Binding-site contacts:
Ligand atom N1 contacts residue U1 of chain 60.C at 2.8 Å (h-bond).
Ligand atom C6 contacts residue U1 of chain 60.C at 3.6 Å.
Ligand atom N1 contacts residue U2 of chain 60.C at 3.5 Å (h-bond).
Ligand atom C2 contacts residue U3 of chain 60.C at 3.0 Å.
Ligand atom N6 contacts residue U3 of chain 60.C at 3.0 Å (h-bond).
Ligand atom C2 contacts residue U2 of chain 60.C at 3.2 Å.
Ligand atom C6 contacts residue U3 of chain 60.C at 3.3 Å.
Ligand atom N3 contacts residue U2 of chain 60.C at 3.7 Å.
Ligand atom N1 contacts residue U3 of chain 60.C at 2.7 Å (h-bond).
Ligand atom N3 contacts residue U3 of chain 60.C at 4.2 Å.
Ligand atom N6 contacts residue U2 of chain 60.C at 4.2 Å.
Ligand atom N6 contacts residue U1 of chain 60.C at 2.8 Å (h-bond).
Ligand atom C2 contacts residue U1 of chain 60.C at 3.5 Å.
Ligand atom C6 contacts residue U2 of chain 60.C at 4.1 Å.
Ligand atom C4 contacts residue U2 of chain 60.C at 4.3 Å.

A protein and the small-molecule ligand that binds it are described below.
Small molecule (SMILES): Nc1ncnc2c1ncn2[C@@H]1O[C@H](CO[P](=O)(O)O[C@H]2[C@@H](O)[C@H](n3cnc4c(N)ncnc43)O[C@@H]2CO[P](=O)(O)O[C@H]2[C@@H](O)[C@H](n3cnc4c(N)ncnc43)O[C@@H]2COP(=O)(O)O)[C@@H](O)[C@H]1O